Binding-site contacts:
Ligand atom O4 contacts residue HIS406 of chain 1.B at 3.2 Å.
Ligand atom C5 contacts residue ASP405 of chain 1.B at 4.3 Å.
Ligand atom C3 contacts residue GLN130 of chain 1.B at 4.2 Å.
Ligand atom O4 contacts residue ASP405 of chain 1.B at 2.5 Å (salt-bridge).
Ligand atom C2 contacts residue GLN130 of chain 1.B at 4.1 Å.
Ligand atom O6 contacts residue THR105 of chain 1.B at 3.1 Å (h-bond).
Ligand atom C4 contacts residue ASP405 of chain 1.B at 3.3 Å.
Ligand atom O2 contacts residue GLN130 of chain 1.B at 3.0 Å (h-bond).
Ligand atom C1 contacts residue TYR461 of chain 1.B at 4.3 Å (hydrophobic).
Ligand atom C6 contacts residue THR105 of chain 1.B at 4.2 Å.
Ligand atom O2 contacts residue GLN456 of chain 1.B at 4.1 Å.
Ligand atom O4 contacts residue TRP402 of chain 1.B at 3.7 Å.
Ligand atom C6 contacts residue HIS406 of chain 1.B at 4.0 Å.
Ligand atom O1 contacts residue SER154 of chain 1.B at 4.1 Å.
Ligand atom O2 contacts residue GLU436 of chain 1.B at 2.6 Å (salt-bridge).
Ligand atom O4 contacts residue PHE108 of chain 1.B at 3.6 Å.
Ligand atom C1 contacts residue THR105 of chain 1.B at 4.3 Å.
Ligand atom C3 contacts residue PHE108 of chain 1.B at 4.3 Å (hydrophobic).
Ligand atom C3 contacts residue GLU436 of chain 1.B at 3.7 Å.
Ligand atom O3 contacts residue GLU436 of chain 1.B at 2.7 Å (salt-bridge).
Ligand atom O3 contacts residue HIS437 of chain 1.B at 3.1 Å.
Ligand atom C2 contacts residue TYR461 of chain 1.B at 3.7 Å (hydrophobic).
Ligand atom C6 contacts residue ASP405 of chain 1.B at 3.6 Å.
Ligand atom O3 contacts residue TRP402 of chain 1.B at 3.0 Å (h-bond).
Ligand atom C3 contacts residue ASP405 of chain 1.B at 4.1 Å.
Ligand atom C5 contacts residue THR105 of chain 1.B at 3.5 Å.
Ligand atom C4 contacts residue PHE108 of chain 1.B at 4.2 Å (hydrophobic).
Ligand atom C4 contacts residue THR105 of chain 1.B at 4.4 Å.
Ligand atom C2 contacts residue GLU436 of chain 1.B at 3.6 Å.
Ligand atom C3 contacts residue HIS437 of chain 1.B at 4.2 Å.
Ligand atom O1 contacts residue GLN173 of chain 1.B at 4.3 Å.
Ligand atom C3 contacts residue TRP402 of chain 1.B at 4.1 Å (hydrophobic).
Ligand atom C6 contacts residue GLN106 of chain 1.B at 3.9 Å.
Ligand atom O6 contacts residue GLN106 of chain 1.B at 3.3 Å (h-bond).
Ligand atom O3 contacts residue ASP405 of chain 1.B at 3.5 Å (salt-bridge).
Ligand atom O5 contacts residue THR105 of chain 1.B at 4.1 Å.
Ligand atom O3 contacts residue TRP400 of chain 1.B at 4.2 Å.
Ligand atom O5 contacts residue TYR461 of chain 1.B at 4.2 Å.
Ligand atom C4 contacts residue TRP402 of chain 1.B at 4.4 Å (hydrophobic).
Ligand atom O2 contacts residue SER154 of chain 1.B at 3.7 Å.

Sequence of chain 1.B:
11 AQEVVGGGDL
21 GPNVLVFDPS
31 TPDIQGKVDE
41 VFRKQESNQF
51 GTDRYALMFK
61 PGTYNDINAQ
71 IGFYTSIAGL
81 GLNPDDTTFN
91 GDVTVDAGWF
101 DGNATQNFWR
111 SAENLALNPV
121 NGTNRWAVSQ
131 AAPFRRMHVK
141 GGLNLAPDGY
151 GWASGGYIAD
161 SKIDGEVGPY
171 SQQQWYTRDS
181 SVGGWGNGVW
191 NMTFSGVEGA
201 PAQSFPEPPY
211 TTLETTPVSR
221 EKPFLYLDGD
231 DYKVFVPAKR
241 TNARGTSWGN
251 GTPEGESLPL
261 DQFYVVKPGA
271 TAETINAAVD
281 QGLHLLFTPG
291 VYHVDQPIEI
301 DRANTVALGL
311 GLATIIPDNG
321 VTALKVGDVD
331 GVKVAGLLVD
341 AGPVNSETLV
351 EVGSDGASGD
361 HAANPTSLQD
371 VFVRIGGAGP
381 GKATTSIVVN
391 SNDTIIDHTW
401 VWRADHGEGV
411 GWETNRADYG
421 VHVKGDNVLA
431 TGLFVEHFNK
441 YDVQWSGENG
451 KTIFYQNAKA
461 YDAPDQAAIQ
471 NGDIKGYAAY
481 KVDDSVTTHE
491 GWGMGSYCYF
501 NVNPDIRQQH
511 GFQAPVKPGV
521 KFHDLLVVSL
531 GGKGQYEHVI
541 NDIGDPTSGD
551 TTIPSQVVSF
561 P

This protein binds this small molecule.
Small molecule (SMILES): OC[C@H]1O[C@@H](O)[C@H](O)[C@@H](O)[C@@H]1O